Sequence of chain 58.A:
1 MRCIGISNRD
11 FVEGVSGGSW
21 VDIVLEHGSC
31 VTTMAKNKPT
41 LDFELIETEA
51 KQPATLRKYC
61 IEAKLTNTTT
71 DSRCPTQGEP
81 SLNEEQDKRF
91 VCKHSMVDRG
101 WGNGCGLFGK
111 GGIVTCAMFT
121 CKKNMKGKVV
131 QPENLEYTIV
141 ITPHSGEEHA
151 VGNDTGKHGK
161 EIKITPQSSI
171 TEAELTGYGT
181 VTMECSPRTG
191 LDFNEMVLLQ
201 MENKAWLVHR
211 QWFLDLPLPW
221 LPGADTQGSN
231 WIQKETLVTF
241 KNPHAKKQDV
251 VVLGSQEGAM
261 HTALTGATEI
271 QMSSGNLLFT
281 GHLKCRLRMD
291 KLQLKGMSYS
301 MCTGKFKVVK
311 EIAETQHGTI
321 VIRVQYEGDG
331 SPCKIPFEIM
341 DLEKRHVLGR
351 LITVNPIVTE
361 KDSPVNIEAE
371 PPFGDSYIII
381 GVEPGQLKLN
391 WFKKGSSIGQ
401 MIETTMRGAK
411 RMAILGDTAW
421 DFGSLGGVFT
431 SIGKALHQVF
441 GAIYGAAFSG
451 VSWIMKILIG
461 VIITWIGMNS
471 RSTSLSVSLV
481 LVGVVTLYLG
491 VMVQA

Binding-site contacts:
Ligand atom O5 contacts residue HIS158 of chain 32.A at 3.4 Å.
Ligand atom N2 contacts residue ASN153 of chain 32.A at 3.1 Å (h-bond).
Ligand atom C3 contacts residue HIS149 of chain 32.A at 4.0 Å.
Ligand atom O6 contacts residue HIS158 of chain 32.A at 4.2 Å.
Ligand atom C1 contacts residue HIS149 of chain 32.A at 3.5 Å.
Ligand atom O5 contacts residue GLY156 of chain 32.A at 4.2 Å.
Ligand atom C2 contacts residue HIS149 of chain 32.A at 3.5 Å.
Ligand atom C6 contacts residue HIS158 of chain 32.A at 4.2 Å.
Ligand atom O3 contacts residue HIS149 of chain 32.A at 4.0 Å.
Ligand atom C4 contacts residue ASN153 of chain 32.A at 4.2 Å.
Ligand atom C5 contacts residue THR155 of chain 32.A at 4.0 Å.
Ligand atom C4 contacts residue HIS149 of chain 32.A at 3.4 Å.
Ligand atom C1 contacts residue HIS158 of chain 32.A at 4.1 Å.
Ligand atom O5 contacts residue THR155 of chain 32.A at 3.4 Å (h-bond).
Ligand atom C7 contacts residue ASN153 of chain 32.A at 4.1 Å.
Ligand atom O5 contacts residue HIS149 of chain 32.A at 3.6 Å.
Ligand atom C3 contacts residue ASN153 of chain 32.A at 3.9 Å.
Ligand atom C1 contacts residue THR155 of chain 32.A at 3.3 Å.
Ligand atom C5 contacts residue GLY156 of chain 32.A at 4.3 Å.
Ligand atom O6 contacts residue HIS149 of chain 32.A at 3.2 Å.
Ligand atom C5 contacts residue HIS149 of chain 32.A at 3.6 Å.
Ligand atom N2 contacts residue HIS149 of chain 32.A at 4.3 Å.
Ligand atom C8 contacts residue GLY102 of chain 58.A at 3.6 Å.
Ligand atom C2 contacts residue ASN153 of chain 32.A at 2.6 Å.
Ligand atom O5 contacts residue ASN153 of chain 32.A at 2.2 Å (h-bond).
Ligand atom O4 contacts residue HIS149 of chain 32.A at 4.3 Å.
Ligand atom C8 contacts residue ASN153 of chain 32.A at 4.4 Å.
Ligand atom C5 contacts residue HIS158 of chain 32.A at 4.4 Å.
Ligand atom C1 contacts residue ASN153 of chain 32.A at 1.4 Å.
Ligand atom C5 contacts residue ASN153 of chain 32.A at 3.6 Å.
Ligand atom O7 contacts residue HIS149 of chain 32.A at 3.3 Å.
Ligand atom C7 contacts residue HIS149 of chain 32.A at 4.3 Å.
Ligand atom C6 contacts residue HIS149 of chain 32.A at 4.3 Å.
Ligand atom C6 contacts residue GLY156 of chain 32.A at 4.0 Å.

Sequence of chain 32.A:
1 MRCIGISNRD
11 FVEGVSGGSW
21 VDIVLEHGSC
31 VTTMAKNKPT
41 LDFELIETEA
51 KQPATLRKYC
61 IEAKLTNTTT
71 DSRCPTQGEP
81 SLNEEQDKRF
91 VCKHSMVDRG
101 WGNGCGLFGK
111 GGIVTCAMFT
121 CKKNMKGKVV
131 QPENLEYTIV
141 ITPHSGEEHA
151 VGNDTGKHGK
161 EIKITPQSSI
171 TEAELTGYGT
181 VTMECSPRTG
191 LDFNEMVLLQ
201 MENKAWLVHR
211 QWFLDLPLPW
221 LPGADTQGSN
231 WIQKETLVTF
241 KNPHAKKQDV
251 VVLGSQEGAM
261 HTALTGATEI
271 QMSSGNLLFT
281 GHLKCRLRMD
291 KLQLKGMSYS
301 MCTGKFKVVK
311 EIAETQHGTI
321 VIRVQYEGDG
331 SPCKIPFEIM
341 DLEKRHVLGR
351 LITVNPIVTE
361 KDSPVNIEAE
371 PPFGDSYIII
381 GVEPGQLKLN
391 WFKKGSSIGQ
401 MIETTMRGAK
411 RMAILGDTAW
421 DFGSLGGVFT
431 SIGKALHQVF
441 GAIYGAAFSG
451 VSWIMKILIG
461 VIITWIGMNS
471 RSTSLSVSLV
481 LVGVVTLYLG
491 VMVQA

This protein binds this small molecule.
Small molecule (SMILES): CC(=O)N[C@H]1[C@H](O[C@H]2[C@H](O)[C@@H](NC(C)=O)CO[C@@H]2CO)O[C@H](CO)[C@@H](O)[C@@H]1O